Binding-site contacts:
Ligand atom C1 contacts residue ASN167 of chain 2.A at 1.4 Å.
Ligand atom O5 contacts residue ASN238 of chain 2.A at 4.3 Å.
Ligand atom C4 contacts residue ASN238 of chain 2.A at 4.5 Å.
Ligand atom O7 contacts residue ALA240 of chain 2.A at 3.5 Å (h-bond).
Ligand atom O7 contacts residue ASN238 of chain 2.A at 3.9 Å.
Ligand atom O5 contacts residue ASN167 of chain 2.A at 2.2 Å (h-bond).
Ligand atom C7 contacts residue ASN167 of chain 2.A at 4.0 Å.
Ligand atom C2 contacts residue ASN238 of chain 2.A at 3.6 Å.
Ligand atom N2 contacts residue ASN167 of chain 2.A at 3.2 Å (h-bond).
Ligand atom C7 contacts residue ASN238 of chain 2.A at 3.8 Å.
Ligand atom C1 contacts residue ASN238 of chain 2.A at 3.5 Å.
Ligand atom C3 contacts residue ASN238 of chain 2.A at 4.0 Å.
Ligand atom C8 contacts residue ASN167 of chain 2.A at 4.3 Å.
Ligand atom N2 contacts residue ALA240 of chain 2.A at 4.2 Å.
Ligand atom C7 contacts residue ASP239 of chain 2.A at 4.5 Å.
Ligand atom C5 contacts residue ASN167 of chain 2.A at 3.6 Å.
Ligand atom C7 contacts residue ALA240 of chain 2.A at 3.7 Å (hydrophobic).
Ligand atom C6 contacts residue ASN238 of chain 2.A at 4.2 Å.
Ligand atom O6 contacts residue ASN167 of chain 2.A at 4.4 Å.
Ligand atom O4 contacts residue ASN238 of chain 2.A at 4.3 Å.
Ligand atom C8 contacts residue ALA240 of chain 2.A at 3.9 Å (hydrophobic).
Ligand atom O7 contacts residue ASP239 of chain 2.A at 3.6 Å (salt-bridge).
Ligand atom C3 contacts residue ASN167 of chain 2.A at 3.8 Å.
Ligand atom N2 contacts residue ASP239 of chain 2.A at 4.3 Å.
Ligand atom N2 contacts residue ASN238 of chain 2.A at 2.9 Å (h-bond).
Ligand atom C4 contacts residue ASN167 of chain 2.A at 4.1 Å.
Ligand atom O7 contacts residue SER219 of chain 1.A at 3.4 Å.
Ligand atom C2 contacts residue ASN167 of chain 2.A at 2.5 Å.
Ligand atom C5 contacts residue ASN238 of chain 2.A at 3.7 Å.

A protein and the small-molecule ligand that binds it are described below.
Small molecule (SMILES): CC(=O)N[C@H]1[C@H](O[C@H]2[C@H](O)[C@@H](NC(C)=O)CO[C@@H]2COC2O[C@@H](C)[C@@H](O)[C@@H](O)[C@@H]2O)O[C@H](CO)[C@@H](O[C@@H]2O[C@H](CO[C@H]3O[C@H](CO)[C@@H](O)[C@H](O)[C@@H]3O)[C@@H](O)[C@H](O[C@@H]3O[C@H](CO)[C@@H](O)[C@H](O)[C@@H]3O)[C@@H]2O)[C@@H]1O

Sequence of chain 2.A:
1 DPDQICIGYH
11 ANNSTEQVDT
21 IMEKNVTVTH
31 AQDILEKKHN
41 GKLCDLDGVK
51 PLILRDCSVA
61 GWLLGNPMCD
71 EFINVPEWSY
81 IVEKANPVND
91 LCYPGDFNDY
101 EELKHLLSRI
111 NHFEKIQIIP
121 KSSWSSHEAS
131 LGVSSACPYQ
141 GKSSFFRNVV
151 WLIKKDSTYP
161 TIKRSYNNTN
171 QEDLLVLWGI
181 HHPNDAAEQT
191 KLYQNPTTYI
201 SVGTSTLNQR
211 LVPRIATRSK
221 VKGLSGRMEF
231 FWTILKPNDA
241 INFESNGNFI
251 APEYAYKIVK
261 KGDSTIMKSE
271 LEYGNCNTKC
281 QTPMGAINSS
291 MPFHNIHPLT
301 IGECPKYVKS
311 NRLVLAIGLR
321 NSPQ

Sequence of chain 1.A:
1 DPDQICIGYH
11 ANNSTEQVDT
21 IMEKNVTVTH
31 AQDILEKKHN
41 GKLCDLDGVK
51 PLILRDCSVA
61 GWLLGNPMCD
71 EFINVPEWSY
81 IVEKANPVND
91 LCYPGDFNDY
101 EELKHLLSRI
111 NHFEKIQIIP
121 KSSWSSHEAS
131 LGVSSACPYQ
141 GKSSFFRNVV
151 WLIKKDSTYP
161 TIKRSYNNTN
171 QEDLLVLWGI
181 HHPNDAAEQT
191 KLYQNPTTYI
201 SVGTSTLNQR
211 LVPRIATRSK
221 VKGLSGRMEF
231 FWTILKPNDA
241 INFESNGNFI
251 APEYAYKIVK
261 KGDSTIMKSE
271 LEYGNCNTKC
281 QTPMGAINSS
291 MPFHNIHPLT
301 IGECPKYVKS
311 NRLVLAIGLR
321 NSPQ